This small molecule binds to this protein.
Small molecule (SMILES): C[C@@H]1O[C@H](O)[C@H](O)[C@H](O)[C@H]1O

Sequence of chain 1.B:
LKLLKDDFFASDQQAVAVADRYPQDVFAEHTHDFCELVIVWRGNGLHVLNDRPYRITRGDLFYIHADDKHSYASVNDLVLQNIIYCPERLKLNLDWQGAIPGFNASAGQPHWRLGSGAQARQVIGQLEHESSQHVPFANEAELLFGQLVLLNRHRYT

Binding-site contacts:
Ligand atom O1 contacts residue ARG25 of chain 1.B at 2.7 Å (salt-bridge).
Ligand atom C1 contacts residue ARG25 of chain 1.B at 3.6 Å.
Ligand atom C4 contacts residue NI1 of chain 1.E at 2.9 Å.
Ligand atom O3 contacts residue HIS34 of chain 1.B at 3.1 Å (h-bond).
Ligand atom O2 contacts residue ARG25 of chain 1.B at 4.1 Å.
Ligand atom C6 contacts residue LEU7 of chain 1.B at 4.1 Å (hydrophobic).
Ligand atom C3 contacts residue NI1 of chain 1.E at 3.0 Å.
Ligand atom O2 contacts residue GLN28 of chain 1.B at 2.7 Å (h-bond).
Ligand atom C2 contacts residue GLN28 of chain 1.B at 3.8 Å.
Ligand atom C5 contacts residue GLU40 of chain 1.B at 4.0 Å.
Ligand atom C6 contacts residue PHE12 of chain 1.B at 3.9 Å (hydrophobic).
Ligand atom C4 contacts residue LEU7 of chain 1.B at 4.1 Å (hydrophobic).
Ligand atom C5 contacts residue ARG25 of chain 1.B at 3.9 Å.
Ligand atom O4 contacts residue GLU40 of chain 1.B at 2.6 Å (salt-bridge).
Ligand atom C2 contacts residue TYR76 of chain 1.B at 4.1 Å (hydrophobic).
Ligand atom O2 contacts residue TYR76 of chain 1.B at 3.5 Å.
Ligand atom C1 contacts residue PHE31 of chain 1.B at 3.7 Å (hydrophobic).
Ligand atom O4 contacts residue HIS36 of chain 1.B at 3.1 Å (h-bond).
Ligand atom O2 contacts residue ASN86 of chain 1.B at 3.2 Å (h-bond).
Ligand atom O1 contacts residue PHE31 of chain 1.B at 3.7 Å.
Ligand atom O3 contacts residue TYR76 of chain 1.B at 3.4 Å.
Ligand atom O4 contacts residue LEU7 of chain 1.B at 3.6 Å.
Ligand atom O5 contacts residue ASN86 of chain 1.B at 3.6 Å (h-bond).
Ligand atom C2 contacts residue PHE31 of chain 1.B at 4.0 Å (hydrophobic).
Ligand atom O4 contacts residue HIS34 of chain 1.B at 3.1 Å (h-bond).
Ligand atom O3 contacts residue NI1 of chain 1.E at 2.4 Å (h-bond).
Ligand atom C5 contacts residue ASN86 of chain 1.B at 4.0 Å.
Ligand atom O1 contacts residue GLN28 of chain 1.B at 3.4 Å (h-bond).
Ligand atom C3 contacts residue HIS34 of chain 1.B at 3.2 Å.
Ligand atom C5 contacts residue LEU7 of chain 1.B at 3.6 Å (hydrophobic).
Ligand atom C6 contacts residue ARG25 of chain 1.B at 3.9 Å.
Ligand atom O5 contacts residue ARG25 of chain 1.B at 2.8 Å (salt-bridge).
Ligand atom C4 contacts residue ASN86 of chain 1.B at 3.8 Å.
Ligand atom O3 contacts residue GLU40 of chain 1.B at 3.4 Å (salt-bridge).
Ligand atom O3 contacts residue HIS74 of chain 1.B at 3.4 Å (h-bond).
Ligand atom C4 contacts residue HIS34 of chain 1.B at 3.8 Å.
Ligand atom C4 contacts residue GLU40 of chain 1.B at 3.2 Å.
Ligand atom C6 contacts residue GLU40 of chain 1.B at 3.6 Å.
Ligand atom O4 contacts residue NI1 of chain 1.E at 2.0 Å (h-bond).
Ligand atom O4 contacts residue HIS74 of chain 1.B at 4.0 Å.